Binding-site contacts:
Ligand atom CAN contacts residue GLY269 of chain 1.B at 3.5 Å.
Ligand atom OAA contacts residue ARG564 of chain 1.B at 2.4 Å (salt-bridge).
Ligand atom OAC contacts residue GLY269 of chain 1.B at 2.9 Å (h-bond).
Ligand atom OAC contacts residue GLY270 of chain 1.B at 3.5 Å (h-bond).
Ligand atom O contacts residue ZN1 of chain 1.G at 1.7 Å.
Ligand atom O contacts residue HIS300 of chain 1.B at 3.4 Å (h-bond).
Ligand atom O contacts residue GLU319 of chain 1.B at 3.2 Å (salt-bridge).
Ligand atom CA contacts residue GLU272 of chain 1.B at 3.2 Å.
Ligand atom CD contacts residue N0Y1 of chain 1.H at 3.2 Å.
Ligand atom CD contacts residue TYR384 of chain 1.B at 3.5 Å (hydrophobic).
Ligand atom N contacts residue TYR384 of chain 1.B at 3.1 Å (h-bond).
Ligand atom OAC contacts residue TYR268 of chain 1.B at 3.2 Å.
Ligand atom OAD contacts residue LYS566 of chain 1.B at 3.4 Å.
Ligand atom OAD contacts residue TYR268 of chain 1.B at 3.8 Å.
Ligand atom CAP contacts residue TYR379 of chain 1.B at 3.6 Å (hydrophobic).
Ligand atom CA contacts residue ZN1 of chain 1.G at 3.6 Å.
Ligand atom C contacts residue GLY270 of chain 1.B at 3.7 Å.
Ligand atom CAH contacts residue GLU297 of chain 1.B at 2.9 Å.
Ligand atom O contacts residue HIS296 of chain 1.B at 2.9 Å (h-bond).
Ligand atom C contacts residue TYR384 of chain 1.B at 3.2 Å (hydrophobic).
Ligand atom N contacts residue GLU319 of chain 1.B at 3.0 Å (salt-bridge).
Ligand atom C contacts residue ZN1 of chain 1.G at 2.8 Å.
Ligand atom CB contacts residue GLY270 of chain 1.B at 3.3 Å.
Ligand atom N contacts residue GLN137 of chain 1.B at 3.7 Å.
Ligand atom CG contacts residue TYR379 of chain 1.B at 3.5 Å (hydrophobic).
Ligand atom CAH contacts residue GLY270 of chain 1.B at 2.9 Å.
Ligand atom CG contacts residue TYR268 of chain 1.B at 3.3 Å (hydrophobic).
Ligand atom CG contacts residue N0Y1 of chain 1.H at 3.7 Å.
Ligand atom CAF contacts residue TYR379 of chain 1.B at 3.3 Å (hydrophobic).
Ligand atom CA contacts residue TYR384 of chain 1.B at 3.6 Å (hydrophobic).
Ligand atom CB contacts residue MET271 of chain 1.B at 3.7 Å (hydrophobic).
Ligand atom NAS contacts residue TYR379 of chain 1.B at 3.2 Å (h-bond).
Ligand atom OAD contacts residue GLY269 of chain 1.B at 3.0 Å (h-bond).
Ligand atom CAN contacts residue ARG564 of chain 1.B at 3.2 Å.
Ligand atom OAA contacts residue LYS566 of chain 1.B at 3.6 Å.
Ligand atom CAL contacts residue TYR379 of chain 1.B at 3.4 Å (hydrophobic).
Ligand atom O contacts residue TYR384 of chain 1.B at 2.9 Å (h-bond).
Ligand atom CD contacts residue TYR379 of chain 1.B at 3.6 Å (hydrophobic).
Ligand atom OAD contacts residue ARG564 of chain 1.B at 2.8 Å.
Ligand atom OAA contacts residue GLY269 of chain 1.B at 3.7 Å.

This protein binds this small molecule.
Small molecule (SMILES): O=C(CCC(=O)N1CCC[C@H]1C(=O)O)[C@@H]1CCCN1

Sequence of chain 1.B:
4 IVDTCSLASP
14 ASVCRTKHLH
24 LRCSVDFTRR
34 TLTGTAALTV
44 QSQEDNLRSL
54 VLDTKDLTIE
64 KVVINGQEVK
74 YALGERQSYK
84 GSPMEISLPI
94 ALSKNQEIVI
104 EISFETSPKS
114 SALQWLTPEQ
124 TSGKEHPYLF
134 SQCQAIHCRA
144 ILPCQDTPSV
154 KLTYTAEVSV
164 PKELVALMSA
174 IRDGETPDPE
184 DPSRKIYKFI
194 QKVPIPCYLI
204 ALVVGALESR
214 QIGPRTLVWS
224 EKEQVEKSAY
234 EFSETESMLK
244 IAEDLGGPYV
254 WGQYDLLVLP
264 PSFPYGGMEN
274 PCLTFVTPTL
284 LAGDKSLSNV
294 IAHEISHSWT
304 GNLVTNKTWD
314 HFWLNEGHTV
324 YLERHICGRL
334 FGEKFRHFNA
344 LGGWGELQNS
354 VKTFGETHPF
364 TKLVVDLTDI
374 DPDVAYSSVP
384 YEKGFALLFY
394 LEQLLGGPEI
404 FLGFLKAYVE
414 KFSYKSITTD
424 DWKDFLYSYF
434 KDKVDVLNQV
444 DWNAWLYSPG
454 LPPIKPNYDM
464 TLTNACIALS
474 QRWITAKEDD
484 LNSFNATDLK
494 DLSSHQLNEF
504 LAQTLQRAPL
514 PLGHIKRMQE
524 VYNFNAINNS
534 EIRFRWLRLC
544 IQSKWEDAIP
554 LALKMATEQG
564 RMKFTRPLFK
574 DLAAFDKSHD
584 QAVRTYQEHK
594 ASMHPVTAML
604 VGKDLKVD